This small molecule binds to this protein.
Small molecule (SMILES): Nc1ncnc2c1ncn2[C@H]1C[C@H](O)[C@@H](COP(=O)(O)O)O1

Sequence of chain 1.RA:
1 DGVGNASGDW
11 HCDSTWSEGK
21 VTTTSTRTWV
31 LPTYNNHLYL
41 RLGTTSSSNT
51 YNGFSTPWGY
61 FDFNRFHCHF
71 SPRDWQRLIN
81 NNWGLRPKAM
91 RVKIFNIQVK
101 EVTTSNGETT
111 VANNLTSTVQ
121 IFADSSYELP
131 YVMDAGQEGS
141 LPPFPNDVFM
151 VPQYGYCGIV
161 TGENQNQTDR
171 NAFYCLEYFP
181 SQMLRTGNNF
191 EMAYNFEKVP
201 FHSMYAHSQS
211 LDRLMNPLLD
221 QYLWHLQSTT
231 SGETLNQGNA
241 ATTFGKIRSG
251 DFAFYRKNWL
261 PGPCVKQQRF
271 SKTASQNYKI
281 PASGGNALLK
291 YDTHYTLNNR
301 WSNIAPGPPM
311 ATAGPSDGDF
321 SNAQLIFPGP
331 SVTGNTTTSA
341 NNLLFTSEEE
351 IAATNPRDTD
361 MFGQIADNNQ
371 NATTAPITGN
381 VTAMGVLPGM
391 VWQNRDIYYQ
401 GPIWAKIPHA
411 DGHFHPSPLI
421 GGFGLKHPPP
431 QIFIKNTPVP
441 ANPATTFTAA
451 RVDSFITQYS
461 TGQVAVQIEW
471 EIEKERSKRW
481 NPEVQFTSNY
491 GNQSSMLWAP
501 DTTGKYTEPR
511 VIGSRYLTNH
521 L

Binding-site contacts:
Ligand atom C2 contacts residue PRO416 of chain 1.RA at 3.9 Å (hydrophobic).
Ligand atom N7 contacts residue PRO416 of chain 1.RA at 4.4 Å.
Ligand atom N6 contacts residue PRO200 of chain 1.RA at 4.4 Å.
Ligand atom N6 contacts residue SER417 of chain 1.RA at 3.8 Å.
Ligand atom N9 contacts residue PRO200 of chain 1.RA at 4.4 Å.
Ligand atom O3P contacts residue LYS198 of chain 1.RA at 4.5 Å.
Ligand atom C2 contacts residue GLY424 of chain 1.RA at 4.1 Å.
Ligand atom C5 contacts residue PRO416 of chain 1.RA at 3.6 Å (hydrophobic).
Ligand atom C4 contacts residue PRO416 of chain 1.RA at 4.0 Å (hydrophobic).
Ligand atom C8 contacts residue PRO200 of chain 1.RA at 4.4 Å (hydrophobic).
Ligand atom C1' contacts residue PRO416 of chain 1.RA at 4.5 Å (hydrophobic).
Ligand atom N1 contacts residue GLY424 of chain 1.RA at 3.5 Å (h-bond).
Ligand atom C6 contacts residue PRO416 of chain 1.RA at 3.0 Å (hydrophobic).
Ligand atom O1P contacts residue PRO200 of chain 1.RA at 4.1 Å.
Ligand atom C6 contacts residue GLY424 of chain 1.RA at 4.5 Å.
Ligand atom N7 contacts residue ASN394 of chain 1.RA at 4.3 Å.
Ligand atom C5 contacts residue PRO200 of chain 1.RA at 3.8 Å (hydrophobic).
Ligand atom C6 contacts residue VAL199 of chain 1.RA at 4.3 Å (hydrophobic).
Ligand atom C6 contacts residue SER417 of chain 1.RA at 4.5 Å.
Ligand atom N6 contacts residue GLY424 of chain 1.RA at 3.8 Å.
Ligand atom O3P contacts residue PRO200 of chain 1.RA at 3.9 Å.
Ligand atom N3 contacts residue PRO416 of chain 1.RA at 4.1 Å.
Ligand atom N7 contacts residue SER417 of chain 1.RA at 4.4 Å.
Ligand atom N1 contacts residue PRO416 of chain 1.RA at 3.2 Å (h-bond).
Ligand atom N7 contacts residue HIS415 of chain 1.RA at 3.8 Å.
Ligand atom P contacts residue PRO200 of chain 1.RA at 4.5 Å.
Ligand atom C8 contacts residue HIS415 of chain 1.RA at 3.6 Å.
Ligand atom C4 contacts residue PRO200 of chain 1.RA at 4.1 Å (hydrophobic).
Ligand atom N6 contacts residue PRO416 of chain 1.RA at 3.1 Å (h-bond).
Ligand atom N1 contacts residue VAL199 of chain 1.RA at 3.7 Å.
Ligand atom C2 contacts residue PRO200 of chain 1.RA at 4.1 Å (hydrophobic).
Ligand atom N6 contacts residue VAL199 of chain 1.RA at 4.5 Å.
Ligand atom C2 contacts residue VAL199 of chain 1.RA at 4.2 Å (hydrophobic).
Ligand atom C2' contacts residue HIS415 of chain 1.RA at 3.9 Å.
Ligand atom N9 contacts residue PRO416 of chain 1.RA at 4.2 Å.
Ligand atom C6 contacts residue PRO200 of chain 1.RA at 4.0 Å (hydrophobic).
Ligand atom N7 contacts residue PRO200 of chain 1.RA at 4.0 Å.
Ligand atom N3 contacts residue PRO200 of chain 1.RA at 4.2 Å.
Ligand atom N1 contacts residue PRO200 of chain 1.RA at 4.1 Å.